A small-molecule ligand and the protein it binds are described below.
Small molecule (SMILES): CC(=O)N[C@@H]1[C@@H](O)[C@H](O)[C@@H](CO)O[C@H]1O

Sequence of chain 46.F:
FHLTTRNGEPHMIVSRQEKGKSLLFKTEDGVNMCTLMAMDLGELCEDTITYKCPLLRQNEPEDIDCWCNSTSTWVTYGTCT

Binding-site contacts:
Ligand atom C5 contacts residue NAG1 of chain 46.DA at 4.3 Å.
Ligand atom C6 contacts residue NAG1 of chain 46.DA at 4.3 Å.
Ligand atom O4 contacts residue NAG1 of chain 46.DA at 3.0 Å.
Ligand atom C2 contacts residue ASN69 of chain 46.F at 4.2 Å.
Ligand atom C8 contacts residue SER70 of chain 46.F at 3.7 Å.
Ligand atom C7 contacts residue ASN69 of chain 46.F at 3.8 Å.
Ligand atom O6 contacts residue NAG1 of chain 46.DA at 3.0 Å.
Ligand atom O5 contacts residue MET33 of chain 46.F at 4.2 Å.
Ligand atom N2 contacts residue ASN69 of chain 46.F at 4.3 Å.
Ligand atom C5 contacts residue ASN69 of chain 46.F at 3.7 Å.
Ligand atom C6 contacts residue ASN69 of chain 46.F at 4.4 Å.
Ligand atom O5 contacts residue ASN69 of chain 46.F at 2.8 Å (h-bond).
Ligand atom N2 contacts residue VAL31 of chain 46.F at 4.0 Å.
Ligand atom C1 contacts residue ASN69 of chain 46.F at 2.7 Å.
Ligand atom C6 contacts residue MET33 of chain 46.F at 3.5 Å (hydrophobic).
Ligand atom O1 contacts residue SER70 of chain 46.F at 4.2 Å.
Ligand atom O1 contacts residue ASN69 of chain 46.F at 2.1 Å (h-bond).
Ligand atom C5 contacts residue VAL31 of chain 46.F at 4.2 Å (hydrophobic).
Ligand atom O1 contacts residue MET33 of chain 46.F at 3.9 Å.
Ligand atom C2 contacts residue VAL31 of chain 46.F at 4.0 Å (hydrophobic).
Ligand atom C4 contacts residue NAG1 of chain 46.DA at 3.2 Å.
Ligand atom C7 contacts residue SER70 of chain 46.F at 4.4 Å.
Ligand atom C3 contacts residue VAL31 of chain 46.F at 3.0 Å (hydrophobic).
Ligand atom O1 contacts residue VAL31 of chain 46.F at 3.4 Å (h-bond).
Ligand atom C5 contacts residue MET33 of chain 46.F at 3.7 Å (hydrophobic).
Ligand atom C6 contacts residue LEU24 of chain 46.F at 4.5 Å (hydrophobic).
Ligand atom O3 contacts residue VAL31 of chain 46.F at 3.6 Å.
Ligand atom O3 contacts residue NAG1 of chain 46.DA at 2.6 Å (h-bond).
Ligand atom C8 contacts residue ARG57 of chain 46.F at 4.2 Å.
Ligand atom C8 contacts residue ASN69 of chain 46.F at 3.4 Å.
Ligand atom C1 contacts residue VAL31 of chain 46.F at 4.3 Å (hydrophobic).
Ligand atom C3 contacts residue NAG1 of chain 46.DA at 3.7 Å.
Ligand atom O4 contacts residue VAL31 of chain 46.F at 3.3 Å.
Ligand atom O7 contacts residue ASN69 of chain 46.F at 3.8 Å.
Ligand atom C4 contacts residue VAL31 of chain 46.F at 3.8 Å (hydrophobic).